Sequence of chain 1.B:
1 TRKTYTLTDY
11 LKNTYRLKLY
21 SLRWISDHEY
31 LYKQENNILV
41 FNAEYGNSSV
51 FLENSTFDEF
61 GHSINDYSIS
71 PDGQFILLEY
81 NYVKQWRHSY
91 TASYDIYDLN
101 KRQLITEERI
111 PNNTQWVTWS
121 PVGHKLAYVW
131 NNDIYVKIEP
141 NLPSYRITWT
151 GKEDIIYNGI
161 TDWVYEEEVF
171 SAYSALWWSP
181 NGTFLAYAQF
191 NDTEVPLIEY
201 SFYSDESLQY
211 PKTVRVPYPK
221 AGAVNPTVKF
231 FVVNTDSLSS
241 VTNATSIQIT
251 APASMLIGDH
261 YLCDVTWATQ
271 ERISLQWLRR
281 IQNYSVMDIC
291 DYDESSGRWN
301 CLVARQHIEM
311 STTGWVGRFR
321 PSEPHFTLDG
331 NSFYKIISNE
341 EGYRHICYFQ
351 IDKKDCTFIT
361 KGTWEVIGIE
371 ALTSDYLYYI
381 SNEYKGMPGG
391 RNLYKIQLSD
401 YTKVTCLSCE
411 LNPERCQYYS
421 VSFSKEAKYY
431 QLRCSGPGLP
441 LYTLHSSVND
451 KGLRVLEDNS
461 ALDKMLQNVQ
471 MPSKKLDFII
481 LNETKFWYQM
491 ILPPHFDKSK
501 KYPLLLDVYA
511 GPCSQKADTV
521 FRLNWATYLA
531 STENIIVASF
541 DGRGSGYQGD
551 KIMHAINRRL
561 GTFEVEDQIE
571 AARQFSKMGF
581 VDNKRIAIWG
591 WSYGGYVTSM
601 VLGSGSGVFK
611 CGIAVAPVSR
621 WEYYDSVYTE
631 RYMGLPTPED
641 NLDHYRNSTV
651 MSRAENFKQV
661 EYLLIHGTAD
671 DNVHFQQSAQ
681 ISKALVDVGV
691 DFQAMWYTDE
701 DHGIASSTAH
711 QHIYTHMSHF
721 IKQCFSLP

A small-molecule ligand and the protein it binds are described below.
Small molecule (SMILES): CC(=O)N[C@H]1[C@H](O[C@H]2[C@H](O)[C@@H](NC(C)=O)CO[C@@H]2CO)O[C@H](CO)[C@@H](O)[C@@H]1O

Binding-site contacts:
Ligand atom C3 contacts residue ASN243 of chain 1.B at 3.8 Å.
Ligand atom C1 contacts residue TRP149 of chain 1.B at 3.6 Å (hydrophobic).
Ligand atom C7 contacts residue ASN243 of chain 1.B at 3.1 Å.
Ligand atom O7 contacts residue THR150 of chain 1.B at 3.2 Å.
Ligand atom O7 contacts residue ASN243 of chain 1.B at 3.1 Å (h-bond).
Ligand atom N2 contacts residue ASN243 of chain 1.B at 2.8 Å (h-bond).
Ligand atom C2 contacts residue TRP149 of chain 1.B at 4.1 Å (hydrophobic).
Ligand atom C8 contacts residue TRP149 of chain 1.B at 3.5 Å (hydrophobic).
Ligand atom C1 contacts residue ASN243 of chain 1.B at 1.4 Å.
Ligand atom C2 contacts residue ASN243 of chain 1.B at 2.4 Å.
Ligand atom N2 contacts residue TRP149 of chain 1.B at 3.5 Å.
Ligand atom O5 contacts residue ASN243 of chain 1.B at 2.4 Å (h-bond).
Ligand atom C4 contacts residue ASN243 of chain 1.B at 4.2 Å.
Ligand atom C5 contacts residue ASN243 of chain 1.B at 3.7 Å.
Ligand atom C7 contacts residue TRP149 of chain 1.B at 3.9 Å (hydrophobic).
Ligand atom C3 contacts residue TRP149 of chain 1.B at 3.9 Å (hydrophobic).
Ligand atom C8 contacts residue ASN243 of chain 1.B at 4.2 Å.
Ligand atom O3 contacts residue TRP149 of chain 1.B at 4.4 Å.
Ligand atom C7 contacts residue THR150 of chain 1.B at 4.4 Å.